Sequence of chain 1.C:
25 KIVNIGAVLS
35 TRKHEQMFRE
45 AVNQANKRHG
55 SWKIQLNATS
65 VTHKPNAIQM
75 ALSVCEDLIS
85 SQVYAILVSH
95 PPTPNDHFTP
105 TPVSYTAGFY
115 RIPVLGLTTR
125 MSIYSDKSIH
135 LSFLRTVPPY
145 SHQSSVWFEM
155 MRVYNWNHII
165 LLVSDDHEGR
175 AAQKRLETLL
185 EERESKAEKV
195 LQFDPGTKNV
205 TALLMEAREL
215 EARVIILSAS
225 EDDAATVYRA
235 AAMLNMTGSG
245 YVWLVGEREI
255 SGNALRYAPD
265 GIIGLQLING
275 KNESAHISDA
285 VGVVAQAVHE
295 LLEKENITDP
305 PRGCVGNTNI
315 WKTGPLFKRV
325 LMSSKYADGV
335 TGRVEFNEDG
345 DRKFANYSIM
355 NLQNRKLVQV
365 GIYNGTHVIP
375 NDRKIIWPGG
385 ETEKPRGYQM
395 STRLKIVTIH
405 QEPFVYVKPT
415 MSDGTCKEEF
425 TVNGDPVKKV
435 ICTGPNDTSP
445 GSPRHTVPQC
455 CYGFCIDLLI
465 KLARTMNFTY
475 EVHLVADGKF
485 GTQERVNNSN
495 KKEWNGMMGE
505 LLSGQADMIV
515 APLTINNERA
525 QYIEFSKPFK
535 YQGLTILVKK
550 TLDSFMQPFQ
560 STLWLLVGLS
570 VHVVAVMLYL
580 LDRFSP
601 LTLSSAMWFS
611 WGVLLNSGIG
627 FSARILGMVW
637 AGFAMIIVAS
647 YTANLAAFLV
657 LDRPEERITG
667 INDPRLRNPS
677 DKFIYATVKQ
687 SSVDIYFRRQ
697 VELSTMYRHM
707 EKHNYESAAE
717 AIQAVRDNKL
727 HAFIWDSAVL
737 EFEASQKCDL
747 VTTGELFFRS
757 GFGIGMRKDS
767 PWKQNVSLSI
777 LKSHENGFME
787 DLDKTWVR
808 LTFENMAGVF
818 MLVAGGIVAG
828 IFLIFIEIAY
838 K

This small molecule binds to this protein.
Small molecule (SMILES): CC(=O)N[C@@H]1[C@@H](O)[C@H](O)[C@@H](CO)O[C@H]1O

Binding-site contacts:
Ligand atom O7 contacts residue THR370 of chain 1.C at 3.8 Å.
Ligand atom C8 contacts residue PHE348 of chain 1.C at 4.1 Å (hydrophobic).
Ligand atom C5 contacts residue HIS371 of chain 1.C at 3.7 Å.
Ligand atom O5 contacts residue ASN368 of chain 1.C at 2.3 Å (h-bond).
Ligand atom O7 contacts residue PHE348 of chain 1.C at 3.9 Å.
Ligand atom C2 contacts residue ASN368 of chain 1.C at 2.5 Å.
Ligand atom C3 contacts residue ASN368 of chain 1.C at 3.8 Å.
Ligand atom C1 contacts residue THR370 of chain 1.C at 4.2 Å.
Ligand atom C7 contacts residue PHE348 of chain 1.C at 4.2 Å (hydrophobic).
Ligand atom O5 contacts residue HIS371 of chain 1.C at 3.3 Å (h-bond).
Ligand atom C5 contacts residue ASN368 of chain 1.C at 3.6 Å.
Ligand atom C1 contacts residue ASN368 of chain 1.C at 1.4 Å.
Ligand atom C7 contacts residue ASN368 of chain 1.C at 3.8 Å.
Ligand atom C4 contacts residue ASN368 of chain 1.C at 4.3 Å.
Ligand atom C6 contacts residue HIS371 of chain 1.C at 4.0 Å.
Ligand atom O7 contacts residue ASN368 of chain 1.C at 4.0 Å.
Ligand atom O3 contacts residue ASN368 of chain 1.C at 4.3 Å.
Ligand atom N2 contacts residue ASN368 of chain 1.C at 2.9 Å (h-bond).
Ligand atom C1 contacts residue HIS371 of chain 1.C at 3.5 Å.